Binding-site contacts:
Ligand atom C3 contacts residue ASN129 of chain 1.A at 3.8 Å.
Ligand atom C5 contacts residue ASN129 of chain 1.A at 3.7 Å.
Ligand atom C4 contacts residue ASN129 of chain 1.A at 4.2 Å.
Ligand atom O5 contacts residue ASN129 of chain 1.A at 2.4 Å (h-bond).
Ligand atom O6 contacts residue ASN129 of chain 1.A at 4.2 Å.
Ligand atom N2 contacts residue ASN129 of chain 1.A at 2.9 Å (h-bond).
Ligand atom C7 contacts residue ASN129 of chain 1.A at 3.9 Å.
Ligand atom C8 contacts residue PRO128 of chain 1.A at 4.5 Å (hydrophobic).
Ligand atom O7 contacts residue ASN129 of chain 1.A at 4.5 Å.
Ligand atom C1 contacts residue ASN129 of chain 1.A at 1.4 Å.
Ligand atom C2 contacts residue ASN129 of chain 1.A at 2.5 Å.

A small-molecule ligand and the protein it binds are described below.
Small molecule (SMILES): CC(=O)N[C@@H]1[C@@H](O)[C@H](O)[C@@H](CO)O[C@H]1O

Sequence of chain 1.A:
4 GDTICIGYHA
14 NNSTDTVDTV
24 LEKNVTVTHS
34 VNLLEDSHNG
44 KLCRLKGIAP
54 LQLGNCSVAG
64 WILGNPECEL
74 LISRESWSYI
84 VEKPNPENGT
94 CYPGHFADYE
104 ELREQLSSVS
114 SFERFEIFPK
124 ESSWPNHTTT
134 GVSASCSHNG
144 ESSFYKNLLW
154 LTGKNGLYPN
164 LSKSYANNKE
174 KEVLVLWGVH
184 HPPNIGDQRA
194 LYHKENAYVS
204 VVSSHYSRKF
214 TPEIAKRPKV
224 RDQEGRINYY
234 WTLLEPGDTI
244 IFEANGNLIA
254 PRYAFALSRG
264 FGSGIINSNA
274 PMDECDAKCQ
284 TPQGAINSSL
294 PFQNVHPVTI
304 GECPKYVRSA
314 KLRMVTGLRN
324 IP